A protein and the small-molecule ligand that binds it are described below.
Small molecule (SMILES): C[C@@H]1O[C@@H](O)[C@@H](O)[C@H](O)[C@@H]1O

Binding-site contacts:
Ligand atom C3 contacts residue NAG1 of chain 1.M at 3.1 Å.
Ligand atom O2 contacts residue NAG2 of chain 1.M at 4.0 Å.
Ligand atom O5 contacts residue NAG1 of chain 1.M at 3.5 Å (h-bond).
Ligand atom O3 contacts residue NAG1 of chain 1.M at 4.3 Å.
Ligand atom C5 contacts residue NAG1 of chain 1.M at 3.1 Å.
Ligand atom C2 contacts residue NAG1 of chain 1.M at 3.6 Å.
Ligand atom C6 contacts residue NAG1 of chain 1.M at 4.3 Å.
Ligand atom O2 contacts residue NAG1 of chain 1.M at 3.9 Å.
Ligand atom C4 contacts residue NAG1 of chain 1.M at 3.5 Å.
Ligand atom C1 contacts residue NAG1 of chain 1.M at 3.2 Å.
Ligand atom O5 contacts residue GLN140 of chain 1.G at 4.4 Å.

Sequence of chain 1.G:
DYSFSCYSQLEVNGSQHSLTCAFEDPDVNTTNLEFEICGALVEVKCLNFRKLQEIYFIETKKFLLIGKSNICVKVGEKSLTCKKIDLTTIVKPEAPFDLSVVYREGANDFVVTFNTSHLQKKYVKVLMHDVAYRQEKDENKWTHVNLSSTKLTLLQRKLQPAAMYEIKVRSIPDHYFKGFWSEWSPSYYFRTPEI